Sequence of chain 1.B:
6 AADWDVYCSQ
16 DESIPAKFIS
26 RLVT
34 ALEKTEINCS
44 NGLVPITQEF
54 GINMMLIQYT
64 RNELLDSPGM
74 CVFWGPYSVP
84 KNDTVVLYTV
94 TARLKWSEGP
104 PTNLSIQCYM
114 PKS

Binding-site contacts:
Ligand atom C7 contacts residue ASN41 of chain 1.B at 3.7 Å.
Ligand atom C7 contacts residue LEU46 of chain 1.B at 3.8 Å (hydrophobic).
Ligand atom N2 contacts residue ASN41 of chain 1.B at 3.1 Å (h-bond).
Ligand atom C2 contacts residue ASN41 of chain 1.B at 2.6 Å.
Ligand atom C6 contacts residue ASN41 of chain 1.B at 4.5 Å.
Ligand atom C4 contacts residue ASN41 of chain 1.B at 4.2 Å.
Ligand atom O7 contacts residue ASN41 of chain 1.B at 3.9 Å.
Ligand atom O6 contacts residue TYR80 of chain 1.D at 4.4 Å.
Ligand atom C1 contacts residue ASN41 of chain 1.B at 1.4 Å.
Ligand atom C3 contacts residue NAG1 of chain 1.K at 3.4 Å.
Ligand atom C2 contacts residue NAG1 of chain 1.K at 4.1 Å.
Ligand atom C8 contacts residue LEU46 of chain 1.B at 3.8 Å (hydrophobic).
Ligand atom O7 contacts residue LEU46 of chain 1.B at 3.7 Å.
Ligand atom C3 contacts residue ASN41 of chain 1.B at 3.9 Å.
Ligand atom C1 contacts residue NAG1 of chain 1.K at 3.9 Å.
Ligand atom C6 contacts residue TRP77 of chain 1.D at 3.8 Å (hydrophobic).
Ligand atom C5 contacts residue NAG1 of chain 1.K at 3.5 Å.
Ligand atom O6 contacts residue NAG1 of chain 1.K at 2.9 Å (h-bond).
Ligand atom C4 contacts residue NAG1 of chain 1.K at 3.7 Å.
Ligand atom N2 contacts residue NAG1 of chain 1.K at 4.3 Å.
Ligand atom O4 contacts residue TRP77 of chain 1.D at 3.3 Å.
Ligand atom C6 contacts residue NAG1 of chain 1.K at 3.6 Å.
Ligand atom O5 contacts residue ASN41 of chain 1.B at 2.2 Å (h-bond).
Ligand atom O4 contacts residue NAG1 of chain 1.K at 3.4 Å.
Ligand atom O5 contacts residue NAG1 of chain 1.K at 4.2 Å.
Ligand atom C5 contacts residue TRP77 of chain 1.D at 4.4 Å (hydrophobic).
Ligand atom C5 contacts residue ASN41 of chain 1.B at 3.5 Å.
Ligand atom C4 contacts residue TRP77 of chain 1.D at 3.6 Å (hydrophobic).

Sequence of chain 1.D:
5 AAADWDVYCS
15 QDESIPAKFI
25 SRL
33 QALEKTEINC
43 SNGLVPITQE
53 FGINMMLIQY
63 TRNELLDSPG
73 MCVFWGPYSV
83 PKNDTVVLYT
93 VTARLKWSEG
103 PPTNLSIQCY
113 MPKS

A small-molecule ligand and the protein it binds are described below.
Small molecule (SMILES): CC(=O)N[C@@H]1[C@@H](O)[C@H](O)[C@@H](CO)O[C@H]1O